A small-molecule ligand and the protein it binds are described below.
Small molecule (SMILES): C[C@]12CCC(=O)C=C1CC[C@@H]1[C@@H]2CC[C@]2(C)C(=O)CC[C@@H]12

Sequence of chain 1.A:
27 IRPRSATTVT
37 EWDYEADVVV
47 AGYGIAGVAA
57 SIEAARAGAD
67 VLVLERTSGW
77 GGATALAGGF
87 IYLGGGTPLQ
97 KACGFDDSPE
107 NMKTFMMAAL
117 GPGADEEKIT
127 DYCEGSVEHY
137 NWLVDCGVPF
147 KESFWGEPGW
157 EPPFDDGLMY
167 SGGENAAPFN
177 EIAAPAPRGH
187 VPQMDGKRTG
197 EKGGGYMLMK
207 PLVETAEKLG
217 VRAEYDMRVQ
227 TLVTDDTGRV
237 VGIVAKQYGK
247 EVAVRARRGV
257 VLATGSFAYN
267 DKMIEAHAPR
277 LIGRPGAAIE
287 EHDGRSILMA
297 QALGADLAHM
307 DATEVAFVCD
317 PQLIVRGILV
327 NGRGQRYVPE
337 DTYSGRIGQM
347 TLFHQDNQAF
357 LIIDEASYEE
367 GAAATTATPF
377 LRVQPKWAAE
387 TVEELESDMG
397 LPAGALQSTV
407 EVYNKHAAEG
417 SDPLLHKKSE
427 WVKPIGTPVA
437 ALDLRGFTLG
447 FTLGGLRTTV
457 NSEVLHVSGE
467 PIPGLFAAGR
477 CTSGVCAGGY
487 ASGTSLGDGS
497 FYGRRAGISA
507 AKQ

Binding-site contacts:
Ligand atom C2 contacts residue GLU310 of chain 1.A at 3.9 Å.
Ligand atom C18 contacts residue ALA312 of chain 1.A at 4.1 Å (hydrophobic).
Ligand atom C16 contacts residue THR374 of chain 1.A at 3.8 Å.
Ligand atom C10 contacts residue FAD1 of chain 1.D at 4.1 Å.
Ligand atom C7 contacts residue GLU157 of chain 1.A at 3.7 Å.
Ligand atom C12 contacts residue FAD1 of chain 1.D at 4.2 Å.
Ligand atom C3 contacts residue FAD1 of chain 1.D at 3.3 Å.
Ligand atom C2 contacts residue FAD1 of chain 1.D at 3.8 Å.
Ligand atom O1 contacts residue TYR486 of chain 1.A at 2.7 Å (h-bond).
Ligand atom C19 contacts residue GLU310 of chain 1.A at 3.7 Å.
Ligand atom C4 contacts residue SER488 of chain 1.A at 3.3 Å.
Ligand atom C1 contacts residue GLU310 of chain 1.A at 3.7 Å.
Ligand atom C7 contacts residue TRP156 of chain 1.A at 4.1 Å (hydrophobic).
Ligand atom C19 contacts residue TRP156 of chain 1.A at 3.5 Å (hydrophobic).
Ligand atom C15 contacts residue GLU157 of chain 1.A at 4.1 Å.
Ligand atom C1 contacts residue FAD1 of chain 1.D at 3.6 Å.
Ligand atom C18 contacts residue TRP156 of chain 1.A at 3.5 Å (hydrophobic).
Ligand atom O1 contacts residue GLY489 of chain 1.A at 3.4 Å (h-bond).
Ligand atom C19 contacts residue TYR339 of chain 1.A at 3.7 Å (hydrophobic).
Ligand atom C9 contacts residue FAD1 of chain 1.D at 3.9 Å.
Ligand atom C11 contacts residue ALA312 of chain 1.A at 3.6 Å (hydrophobic).
Ligand atom C16 contacts residue LEU377 of chain 1.A at 4.0 Å (hydrophobic).
Ligand atom C8 contacts residue TRP156 of chain 1.A at 4.0 Å (hydrophobic).
Ligand atom C4 contacts residue FAD1 of chain 1.D at 3.4 Å.
Ligand atom O1 contacts residue SER488 of chain 1.A at 3.3 Å.
Ligand atom C2 contacts residue PHE447 of chain 1.A at 3.8 Å (hydrophobic).
Ligand atom C5 contacts residue SER488 of chain 1.A at 3.7 Å.
Ligand atom C15 contacts residue TRP156 of chain 1.A at 3.9 Å (hydrophobic).
Ligand atom C2 contacts residue TYR486 of chain 1.A at 3.6 Å (hydrophobic).
Ligand atom C3 contacts residue SER488 of chain 1.A at 3.4 Å.
Ligand atom C12 contacts residue ALA312 of chain 1.A at 3.9 Å (hydrophobic).
Ligand atom O2 contacts residue VAL314 of chain 1.A at 3.9 Å.
Ligand atom C6 contacts residue TRP156 of chain 1.A at 3.5 Å (hydrophobic).
Ligand atom C5 contacts residue FAD1 of chain 1.D at 3.9 Å.
Ligand atom C16 contacts residue PHE376 of chain 1.A at 4.1 Å (hydrophobic).
Ligand atom C3 contacts residue TYR486 of chain 1.A at 3.5 Å (hydrophobic).
Ligand atom C15 contacts residue THR374 of chain 1.A at 3.8 Å.
Ligand atom C19 contacts residue SER488 of chain 1.A at 3.8 Å.
Ligand atom C1 contacts residue PHE447 of chain 1.A at 4.1 Å (hydrophobic).
Ligand atom O1 contacts residue FAD1 of chain 1.D at 3.2 Å.